Sequence of chain 1.B:
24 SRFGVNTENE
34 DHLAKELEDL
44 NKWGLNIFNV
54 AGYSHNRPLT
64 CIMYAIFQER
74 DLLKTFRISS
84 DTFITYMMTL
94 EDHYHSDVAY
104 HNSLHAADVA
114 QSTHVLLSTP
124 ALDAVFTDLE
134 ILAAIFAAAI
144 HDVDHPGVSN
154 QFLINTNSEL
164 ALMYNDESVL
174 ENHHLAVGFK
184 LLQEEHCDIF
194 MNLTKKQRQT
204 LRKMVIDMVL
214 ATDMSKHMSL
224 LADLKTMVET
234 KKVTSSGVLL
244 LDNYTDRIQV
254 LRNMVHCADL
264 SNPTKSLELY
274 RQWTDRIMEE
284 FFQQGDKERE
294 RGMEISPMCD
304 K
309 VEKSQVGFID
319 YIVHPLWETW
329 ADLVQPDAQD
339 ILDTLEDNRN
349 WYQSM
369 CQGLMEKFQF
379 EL

Binding-site contacts:
Ligand atom C2 contacts residue PHE316 of chain 1.B at 3.8 Å (hydrophobic).
Ligand atom C8 contacts residue PHE284 of chain 1.B at 3.9 Å (hydrophobic).
Ligand atom C13 contacts residue ILE280 of chain 1.B at 4.1 Å (hydrophobic).
Ligand atom C14 contacts residue ILE280 of chain 1.B at 4.0 Å (hydrophobic).
Ligand atom C1 contacts residue TYR273 of chain 1.B at 3.7 Å (hydrophobic).
Ligand atom O1 contacts residue ILE280 of chain 1.B at 3.6 Å.
Ligand atom C3 contacts residue ILE280 of chain 1.B at 3.8 Å (hydrophobic).
Ligand atom O2 contacts residue GLN313 of chain 1.B at 3.5 Å (h-bond).
Ligand atom C7 contacts residue MET373 of chain 1.B at 3.7 Å (hydrophobic).
Ligand atom C1 contacts residue TRP276 of chain 1.B at 4.0 Å (hydrophobic).
Ligand atom N2 contacts residue PHE376 of chain 1.B at 3.6 Å.
Ligand atom C18 contacts residue ILE280 of chain 1.B at 3.9 Å (hydrophobic).
Ligand atom O1 contacts residue GLN313 of chain 1.B at 3.3 Å (h-bond).
Ligand atom C16 contacts residue LEU263 of chain 1.B at 3.9 Å (hydrophobic).
Ligand atom N1 contacts residue MET217 of chain 1.B at 3.8 Å.
Ligand atom C8 contacts residue LEU372 of chain 1.B at 4.0 Å (hydrophobic).
Ligand atom C12 contacts residue ILE280 of chain 1.B at 3.9 Å (hydrophobic).
Ligand atom C18 contacts residue PHE376 of chain 1.B at 3.8 Å (hydrophobic).
Ligand atom C7 contacts residue LEU372 of chain 1.B at 3.5 Å (hydrophobic).
Ligand atom C13 contacts residue TYR103 of chain 1.B at 3.4 Å (hydrophobic).
Ligand atom C1 contacts residue ILE280 of chain 1.B at 4.1 Å (hydrophobic).
Ligand atom C11 contacts residue PHE316 of chain 1.B at 3.9 Å (hydrophobic).
Ligand atom O1 contacts residue PHE316 of chain 1.B at 4.1 Å.
Ligand atom C1 contacts residue GLN313 of chain 1.B at 4.0 Å.
Ligand atom C3 contacts residue PHE316 of chain 1.B at 3.5 Å (hydrophobic).
Ligand atom C1 contacts residue THR277 of chain 1.B at 3.6 Å.
Ligand atom C2 contacts residue ILE280 of chain 1.B at 3.5 Å (hydrophobic).
Ligand atom C5 contacts residue GLN313 of chain 1.B at 3.8 Å.
Ligand atom O3 contacts residue HIS104 of chain 1.B at 4.1 Å.
Ligand atom C6 contacts residue SER312 of chain 1.B at 3.8 Å.
Ligand atom C14 contacts residue TYR103 of chain 1.B at 3.7 Å (hydrophobic).
Ligand atom C14 contacts residue ASN265 of chain 1.B at 3.5 Å.
Ligand atom C4 contacts residue PHE316 of chain 1.B at 4.0 Å (hydrophobic).
Ligand atom O2 contacts residue PHE316 of chain 1.B at 3.6 Å.
Ligand atom C11 contacts residue ILE280 of chain 1.B at 3.9 Å (hydrophobic).
Ligand atom C5 contacts residue PHE316 of chain 1.B at 3.6 Å (hydrophobic).
Ligand atom C5 contacts residue SER312 of chain 1.B at 3.6 Å.
Ligand atom C1 contacts residue ASN265 of chain 1.B at 3.8 Å.
Ligand atom C8 contacts residue PHE376 of chain 1.B at 3.7 Å (hydrophobic).
Ligand atom C7 contacts residue PHE376 of chain 1.B at 3.9 Å (hydrophobic).

This protein binds this small molecule.
Small molecule (SMILES): COc1ccc(C2CNC(=O)NC2)cc1O[C@H]1C[C@@H]2CC[C@H]1C2